The protein below binds the small molecule below.
Small molecule (SMILES): CC(=O)N[C@@H]1[C@@H](O)[C@H](O)[C@@H](CO)O[C@H]1O

Binding-site contacts:
Ligand atom C3 contacts residue ASN282 of chain 1.B at 3.9 Å.
Ligand atom C5 contacts residue ASN282 of chain 1.B at 3.8 Å.
Ligand atom C1 contacts residue ASN282 of chain 1.B at 1.5 Å.
Ligand atom C8 contacts residue ASN282 of chain 1.B at 4.5 Å.
Ligand atom C7 contacts residue GLU281 of chain 1.B at 4.4 Å.
Ligand atom O7 contacts residue ASN282 of chain 1.B at 3.3 Å (h-bond).
Ligand atom C7 contacts residue ASN280 of chain 1.B at 4.0 Å.
Ligand atom C4 contacts residue ASN282 of chain 1.B at 4.4 Å.
Ligand atom C8 contacts residue GLU281 of chain 1.B at 3.5 Å.
Ligand atom C8 contacts residue ASN280 of chain 1.B at 3.4 Å.
Ligand atom C2 contacts residue ASN282 of chain 1.B at 2.5 Å.
Ligand atom N2 contacts residue ASN282 of chain 1.B at 3.0 Å (h-bond).
Ligand atom O5 contacts residue ASN282 of chain 1.B at 2.5 Å (h-bond).
Ligand atom C7 contacts residue ASN282 of chain 1.B at 3.3 Å.
Ligand atom O7 contacts residue ASN280 of chain 1.B at 3.8 Å.

Sequence of chain 1.B:
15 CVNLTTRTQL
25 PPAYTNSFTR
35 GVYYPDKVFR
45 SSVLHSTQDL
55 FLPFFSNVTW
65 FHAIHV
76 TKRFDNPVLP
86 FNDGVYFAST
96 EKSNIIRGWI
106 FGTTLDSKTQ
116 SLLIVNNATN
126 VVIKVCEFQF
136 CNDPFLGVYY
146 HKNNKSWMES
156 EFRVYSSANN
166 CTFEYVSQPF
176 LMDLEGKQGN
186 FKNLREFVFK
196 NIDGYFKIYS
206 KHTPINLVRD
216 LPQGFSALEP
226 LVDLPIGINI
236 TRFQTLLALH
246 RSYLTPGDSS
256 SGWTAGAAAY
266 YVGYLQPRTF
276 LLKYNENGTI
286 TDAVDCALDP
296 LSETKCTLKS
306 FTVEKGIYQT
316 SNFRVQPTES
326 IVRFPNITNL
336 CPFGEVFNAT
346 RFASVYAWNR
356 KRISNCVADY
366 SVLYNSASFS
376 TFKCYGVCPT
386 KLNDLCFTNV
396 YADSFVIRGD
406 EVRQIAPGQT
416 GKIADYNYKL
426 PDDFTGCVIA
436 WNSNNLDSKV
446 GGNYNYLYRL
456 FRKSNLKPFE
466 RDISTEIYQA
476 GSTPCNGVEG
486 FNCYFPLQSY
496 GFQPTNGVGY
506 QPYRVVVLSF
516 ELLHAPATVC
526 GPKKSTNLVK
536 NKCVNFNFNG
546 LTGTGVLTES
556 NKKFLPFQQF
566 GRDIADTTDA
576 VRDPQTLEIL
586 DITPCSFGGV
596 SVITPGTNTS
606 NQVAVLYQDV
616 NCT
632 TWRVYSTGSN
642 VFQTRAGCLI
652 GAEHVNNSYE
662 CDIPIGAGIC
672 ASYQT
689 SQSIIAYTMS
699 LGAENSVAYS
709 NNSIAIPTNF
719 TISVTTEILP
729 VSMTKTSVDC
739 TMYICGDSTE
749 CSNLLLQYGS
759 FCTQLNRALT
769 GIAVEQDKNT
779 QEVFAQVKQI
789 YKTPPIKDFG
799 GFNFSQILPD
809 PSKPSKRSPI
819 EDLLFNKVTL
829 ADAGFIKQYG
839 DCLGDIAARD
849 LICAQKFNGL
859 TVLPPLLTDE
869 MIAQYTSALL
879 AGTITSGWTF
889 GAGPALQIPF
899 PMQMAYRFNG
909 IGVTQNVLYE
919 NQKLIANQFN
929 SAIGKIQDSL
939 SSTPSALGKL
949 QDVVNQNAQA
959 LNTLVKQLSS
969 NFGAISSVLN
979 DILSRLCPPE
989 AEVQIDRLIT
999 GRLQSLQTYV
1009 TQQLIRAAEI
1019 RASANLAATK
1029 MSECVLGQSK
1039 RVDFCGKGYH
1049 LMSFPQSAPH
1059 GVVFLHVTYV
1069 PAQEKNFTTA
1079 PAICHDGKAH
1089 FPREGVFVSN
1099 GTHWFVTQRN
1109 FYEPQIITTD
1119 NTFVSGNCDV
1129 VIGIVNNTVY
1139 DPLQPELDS